Binding-site contacts:
Ligand atom C2 contacts residue ASN167 of chain 3.D at 2.5 Å.
Ligand atom C7 contacts residue ARG278 of chain 1.D at 3.5 Å.
Ligand atom C3 contacts residue ASN167 of chain 3.D at 3.8 Å.
Ligand atom C4 contacts residue ASN167 of chain 3.D at 4.2 Å.
Ligand atom O5 contacts residue ARG162 of chain 3.D at 3.9 Å.
Ligand atom N2 contacts residue GLN76 of chain 3.G at 3.7 Å.
Ligand atom C7 contacts residue ASN167 of chain 3.D at 3.4 Å.
Ligand atom N2 contacts residue ASN167 of chain 3.D at 2.9 Å (h-bond).
Ligand atom C7 contacts residue GLN76 of chain 3.G at 4.3 Å.
Ligand atom O5 contacts residue ASN167 of chain 3.D at 2.4 Å (h-bond).
Ligand atom C8 contacts residue ASN167 of chain 3.D at 3.8 Å.
Ligand atom C8 contacts residue GLN76 of chain 3.G at 3.8 Å.
Ligand atom C5 contacts residue ASN167 of chain 3.D at 3.6 Å.
Ligand atom C1 contacts residue ASN167 of chain 3.D at 1.4 Å.
Ligand atom O6 contacts residue VAL144 of chain 3.D at 3.9 Å.
Ligand atom C8 contacts residue ARG278 of chain 1.D at 3.3 Å.
Ligand atom O7 contacts residue ARG278 of chain 1.D at 3.0 Å (salt-bridge).
Ligand atom N2 contacts residue THR168 of chain 3.D at 4.4 Å.
Ligand atom C1 contacts residue ARG162 of chain 3.D at 4.1 Å.
Ligand atom O7 contacts residue ASN167 of chain 3.D at 3.5 Å (h-bond).
Ligand atom O3 contacts residue GLN73 of chain 3.G at 4.3 Å.

The protein below binds the small molecule below.
Small molecule (SMILES): CC(=O)N[C@H]1[C@H](O[C@H]2[C@H](O)[C@@H](NC(C)=O)CO[C@@H]2CO)O[C@H](CO)[C@@H](O)[C@@H]1O

Sequence of chain 1.D:
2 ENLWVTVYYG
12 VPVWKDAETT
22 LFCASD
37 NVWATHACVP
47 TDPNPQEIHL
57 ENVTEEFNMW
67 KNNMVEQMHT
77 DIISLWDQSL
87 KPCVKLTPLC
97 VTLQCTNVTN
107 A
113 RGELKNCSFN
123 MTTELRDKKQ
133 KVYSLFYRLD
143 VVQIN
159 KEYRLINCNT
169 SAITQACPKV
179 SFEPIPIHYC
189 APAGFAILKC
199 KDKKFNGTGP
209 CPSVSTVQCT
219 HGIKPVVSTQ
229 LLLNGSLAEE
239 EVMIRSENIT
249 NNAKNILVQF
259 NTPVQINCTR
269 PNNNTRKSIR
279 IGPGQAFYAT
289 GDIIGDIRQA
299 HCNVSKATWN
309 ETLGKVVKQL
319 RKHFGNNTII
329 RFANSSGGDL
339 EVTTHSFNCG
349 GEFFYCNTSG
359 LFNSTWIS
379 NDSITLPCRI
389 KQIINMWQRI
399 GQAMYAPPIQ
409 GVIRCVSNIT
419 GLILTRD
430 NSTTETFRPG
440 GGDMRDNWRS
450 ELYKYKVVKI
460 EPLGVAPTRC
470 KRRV

Sequence of chain 3.D:
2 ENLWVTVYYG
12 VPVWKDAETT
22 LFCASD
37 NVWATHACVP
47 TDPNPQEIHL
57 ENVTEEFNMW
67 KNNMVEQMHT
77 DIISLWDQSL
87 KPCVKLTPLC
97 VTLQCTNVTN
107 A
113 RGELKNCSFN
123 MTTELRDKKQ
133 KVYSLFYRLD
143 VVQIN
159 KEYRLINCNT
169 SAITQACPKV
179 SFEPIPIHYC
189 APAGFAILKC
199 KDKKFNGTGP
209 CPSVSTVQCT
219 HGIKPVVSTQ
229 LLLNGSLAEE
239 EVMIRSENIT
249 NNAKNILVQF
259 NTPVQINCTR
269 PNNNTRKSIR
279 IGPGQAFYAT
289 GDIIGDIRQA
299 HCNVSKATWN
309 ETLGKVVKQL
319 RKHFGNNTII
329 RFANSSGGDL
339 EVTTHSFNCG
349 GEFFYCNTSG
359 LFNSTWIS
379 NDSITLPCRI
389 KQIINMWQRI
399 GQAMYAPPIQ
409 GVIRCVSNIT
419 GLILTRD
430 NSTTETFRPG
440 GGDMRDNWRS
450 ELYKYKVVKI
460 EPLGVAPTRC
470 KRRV

Sequence of chain 3.G:
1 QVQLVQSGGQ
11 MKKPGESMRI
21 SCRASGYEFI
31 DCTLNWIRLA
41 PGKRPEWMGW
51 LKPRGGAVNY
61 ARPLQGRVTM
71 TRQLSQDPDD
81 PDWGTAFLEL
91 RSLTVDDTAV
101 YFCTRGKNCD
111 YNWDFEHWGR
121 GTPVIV